The protein below binds the small molecule below.
Small molecule (SMILES): CC(=O)N[C@@H]1[C@@H](O)[C@H](O)[C@@H](CO)O[C@H]1O

Sequence of chain 1.B:
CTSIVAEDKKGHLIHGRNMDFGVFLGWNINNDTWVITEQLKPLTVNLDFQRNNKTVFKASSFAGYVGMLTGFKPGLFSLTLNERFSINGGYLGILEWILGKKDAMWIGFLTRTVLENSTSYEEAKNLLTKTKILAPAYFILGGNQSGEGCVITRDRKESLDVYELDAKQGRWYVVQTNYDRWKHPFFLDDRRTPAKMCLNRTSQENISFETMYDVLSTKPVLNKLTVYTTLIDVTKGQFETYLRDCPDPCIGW

Binding-site contacts:
Ligand atom C1 contacts residue ASN144 of chain 1.B at 1.4 Å.
Ligand atom C6 contacts residue SER120 of chain 1.B at 3.6 Å.
Ligand atom O7 contacts residue ASN144 of chain 1.B at 3.7 Å.
Ligand atom C3 contacts residue ASN144 of chain 1.B at 3.8 Å.
Ligand atom O7 contacts residue GLN145 of chain 1.B at 3.7 Å.
Ligand atom C7 contacts residue ASN144 of chain 1.B at 3.5 Å.
Ligand atom N2 contacts residue GLY75 of chain 1.B at 4.2 Å.
Ligand atom O5 contacts residue GLY75 of chain 1.B at 4.5 Å.
Ligand atom O5 contacts residue LEU76 of chain 1.B at 4.2 Å.
Ligand atom C2 contacts residue ASN144 of chain 1.B at 2.4 Å.
Ligand atom C4 contacts residue ASN144 of chain 1.B at 4.2 Å.
Ligand atom C2 contacts residue GLY75 of chain 1.B at 4.0 Å.
Ligand atom O6 contacts residue SER120 of chain 1.B at 3.2 Å.
Ligand atom C5 contacts residue ASN144 of chain 1.B at 3.7 Å.
Ligand atom O5 contacts residue ASN144 of chain 1.B at 2.4 Å (h-bond).
Ligand atom C1 contacts residue GLN145 of chain 1.B at 4.3 Å.
Ligand atom N2 contacts residue ASN144 of chain 1.B at 2.9 Å (h-bond).
Ligand atom C1 contacts residue GLY75 of chain 1.B at 3.9 Å.
Ligand atom O6 contacts residue TYR121 of chain 1.B at 4.0 Å.